Binding-site contacts:
Ligand atom O15 contacts residue MG1 of chain 1.H at 2.1 Å.
Ligand atom O16 contacts residue ARG56 of chain 1.B at 3.9 Å.
Ligand atom C4 contacts residue AO61 of chain 1.I at 4.3 Å.
Ligand atom P14 contacts residue MG1 of chain 1.H at 3.3 Å.
Ligand atom O9 contacts residue AO61 of chain 1.I at 3.9 Å.
Ligand atom C1 contacts residue PHE288 of chain 1.B at 3.8 Å (hydrophobic).
Ligand atom C10 contacts residue ARG56 of chain 1.B at 4.0 Å.
Ligand atom C11 contacts residue AO61 of chain 1.I at 3.8 Å.
Ligand atom O17 contacts residue MG1 of chain 1.H at 4.0 Å.
Ligand atom O19 contacts residue MG1 of chain 1.H at 3.6 Å.
Ligand atom O9 contacts residue ASP212 of chain 1.B at 3.5 Å (salt-bridge).
Ligand atom O9 contacts residue MG1 of chain 1.G at 4.0 Å.
Ligand atom O17 contacts residue ASP216 of chain 1.B at 4.3 Å.
Ligand atom P14 contacts residue ASP216 of chain 1.B at 4.2 Å.
Ligand atom C11 contacts residue VAL78 of chain 1.B at 4.0 Å (hydrophobic).
Ligand atom C2 contacts residue ILE75 of chain 1.B at 4.3 Å (hydrophobic).
Ligand atom O18 contacts residue MG1 of chain 1.G at 2.1 Å.
Ligand atom C1 contacts residue ILE75 of chain 1.B at 3.7 Å (hydrophobic).
Ligand atom O13 contacts residue MG1 of chain 1.G at 3.7 Å.
Ligand atom P14 contacts residue MG1 of chain 1.G at 3.2 Å.
Ligand atom O15 contacts residue ASP216 of chain 1.B at 2.8 Å (salt-bridge).
Ligand atom O18 contacts residue ASP216 of chain 1.B at 4.3 Å.
Ligand atom C11 contacts residue ASP82 of chain 1.B at 3.5 Å.
Ligand atom P12 contacts residue ASP212 of chain 1.B at 3.8 Å.
Ligand atom C3 contacts residue AO61 of chain 1.I at 4.0 Å.
Ligand atom P14 contacts residue ASP212 of chain 1.B at 4.3 Å.
Ligand atom C2 contacts residue AO61 of chain 1.I at 4.0 Å.
Ligand atom C5 contacts residue AO61 of chain 1.I at 4.2 Å.
Ligand atom O18 contacts residue ASP212 of chain 1.B at 3.1 Å (salt-bridge).
Ligand atom C8 contacts residue AO61 of chain 1.I at 3.6 Å.
Ligand atom O15 contacts residue MG1 of chain 1.G at 2.1 Å.
Ligand atom O18 contacts residue ARG56 of chain 1.B at 4.3 Å.
Ligand atom C3 contacts residue ILE75 of chain 1.B at 4.1 Å (hydrophobic).
Ligand atom O19 contacts residue ASP86 of chain 1.B at 3.0 Å (salt-bridge).
Ligand atom O15 contacts residue ASP212 of chain 1.B at 3.1 Å (salt-bridge).
Ligand atom P12 contacts residue MG1 of chain 1.G at 3.4 Å.
Ligand atom C10 contacts residue AO61 of chain 1.I at 4.3 Å.
Ligand atom O17 contacts residue MG1 of chain 1.G at 3.5 Å.
Ligand atom C6 contacts residue AO61 of chain 1.I at 3.6 Å.
Ligand atom C1 contacts residue AO61 of chain 1.I at 3.5 Å.

This protein binds this small molecule.
Small molecule (SMILES): CC(C)=CCC[C@H](C)CCOP(=O)(O)OP(=O)(O)O

Sequence of chain 1.B:
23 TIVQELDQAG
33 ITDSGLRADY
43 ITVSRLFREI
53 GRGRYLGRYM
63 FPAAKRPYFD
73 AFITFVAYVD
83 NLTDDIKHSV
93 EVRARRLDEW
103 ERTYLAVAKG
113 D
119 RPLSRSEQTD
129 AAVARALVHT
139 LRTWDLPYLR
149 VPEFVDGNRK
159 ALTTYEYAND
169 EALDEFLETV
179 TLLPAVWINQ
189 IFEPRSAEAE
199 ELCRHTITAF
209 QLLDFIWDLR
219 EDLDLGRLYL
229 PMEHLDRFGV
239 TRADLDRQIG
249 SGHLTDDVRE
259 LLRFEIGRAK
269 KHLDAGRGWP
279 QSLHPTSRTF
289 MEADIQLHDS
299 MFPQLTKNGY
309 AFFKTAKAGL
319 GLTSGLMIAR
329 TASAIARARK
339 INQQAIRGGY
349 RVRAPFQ